This small molecule binds to this protein.
Small molecule (SMILES): CO/N=C(\C(=O)N[C@H](C(=O)O)[C@@H]1N=C(C(=O)O)[C@@H](COC(N)=O)CS1)c1ccco1

Binding-site contacts:
Ligand atom OAX contacts residue HIS222 of chain 1.A at 3.0 Å (h-bond).
Ligand atom C contacts residue ASN192 of chain 1.A at 3.7 Å.
Ligand atom OAY contacts residue HIS161 of chain 1.A at 3.6 Å.
Ligand atom CAI contacts residue GLN95 of chain 1.A at 3.4 Å.
Ligand atom OAY contacts residue GLY191 of chain 1.A at 3.7 Å.
Ligand atom CAW contacts residue ZN1 of chain 1.D at 3.0 Å.
Ligand atom OAK contacts residue ASP96 of chain 1.A at 3.2 Å (salt-bridge).
Ligand atom OAX contacts residue HIS161 of chain 1.A at 3.3 Å.
Ligand atom OAX contacts residue LYS183 of chain 1.A at 3.4 Å (salt-bridge).
Ligand atom CAW contacts residue HIS222 of chain 1.A at 3.4 Å.
Ligand atom OXT contacts residue ASN192 of chain 1.A at 2.7 Å (h-bond).
Ligand atom CAS contacts residue HIS222 of chain 1.A at 3.4 Å.
Ligand atom C contacts residue HIS94 of chain 1.A at 3.6 Å.
Ligand atom C contacts residue ZN1 of chain 1.C at 3.7 Å.
Ligand atom OAH contacts residue GLN95 of chain 1.A at 3.0 Å (h-bond).
Ligand atom NAR contacts residue HIS222 of chain 1.A at 3.2 Å (h-bond).
Ligand atom OAK contacts residue TRP65 of chain 1.A at 3.6 Å.
Ligand atom OAK contacts residue GLN95 of chain 1.A at 3.0 Å (h-bond).
Ligand atom O contacts residue ZN1 of chain 1.C at 2.8 Å.
Ligand atom OAY contacts residue ASN192 of chain 1.A at 3.0 Å (h-bond).
Ligand atom OAH contacts residue HIS94 of chain 1.A at 3.6 Å.
Ligand atom CB contacts residue ZN1 of chain 1.D at 3.4 Å.
Ligand atom OAA contacts residue TRP65 of chain 1.A at 3.7 Å.
Ligand atom OAX contacts residue CYS180 of chain 1.A at 3.1 Å.
Ligand atom CB contacts residue ASP96 of chain 1.A at 3.3 Å.
Ligand atom NAR contacts residue ASP96 of chain 1.A at 3.2 Å (salt-bridge).
Ligand atom O contacts residue HIS94 of chain 1.A at 3.0 Å (h-bond).
Ligand atom NAG contacts residue GLN95 of chain 1.A at 3.8 Å.
Ligand atom O contacts residue HIS161 of chain 1.A at 3.1 Å.
Ligand atom CAW contacts residue HIS161 of chain 1.A at 3.6 Å.
Ligand atom CAS contacts residue ZN1 of chain 1.D at 3.1 Å.
Ligand atom NAR contacts residue ZN1 of chain 1.D at 2.4 Å.
Ligand atom OAY contacts residue LYS183 of chain 1.A at 2.9 Å (salt-bridge).
Ligand atom NBC contacts residue ILE7 of chain 1.A at 2.7 Å.
Ligand atom CAW contacts residue LYS183 of chain 1.A at 3.5 Å.
Ligand atom CAI contacts residue HIS94 of chain 1.A at 3.6 Å.
Ligand atom OAX contacts residue ZN1 of chain 1.D at 2.1 Å.
Ligand atom CAB contacts residue LEU37 of chain 1.A at 3.5 Å (hydrophobic).
Ligand atom OAK contacts residue HIS94 of chain 1.A at 3.6 Å.
Ligand atom CAI contacts residue GLU124 of chain 1.A at 3.6 Å.

Sequence of chain 1.A:
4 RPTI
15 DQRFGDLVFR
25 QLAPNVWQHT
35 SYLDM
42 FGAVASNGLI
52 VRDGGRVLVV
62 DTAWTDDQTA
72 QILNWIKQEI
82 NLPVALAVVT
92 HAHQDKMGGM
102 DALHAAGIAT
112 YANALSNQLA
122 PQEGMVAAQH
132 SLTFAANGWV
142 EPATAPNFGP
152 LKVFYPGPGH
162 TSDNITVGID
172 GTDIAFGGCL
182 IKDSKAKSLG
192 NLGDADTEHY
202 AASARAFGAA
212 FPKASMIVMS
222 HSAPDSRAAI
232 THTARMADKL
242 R